Binding-site contacts:
Ligand atom C5 contacts residue ASN52 of chain 1.B at 3.6 Å.
Ligand atom O6 contacts residue LEU55 of chain 1.B at 3.5 Å.
Ligand atom C1 contacts residue ASN52 of chain 1.B at 1.4 Å.
Ligand atom C2 contacts residue ASN52 of chain 1.B at 2.5 Å.
Ligand atom C6 contacts residue THR54 of chain 1.B at 3.7 Å.
Ligand atom O5 contacts residue LEU55 of chain 1.B at 3.6 Å.
Ligand atom O5 contacts residue THR54 of chain 1.B at 3.2 Å (h-bond).
Ligand atom C6 contacts residue LEU55 of chain 1.B at 3.6 Å (hydrophobic).
Ligand atom C5 contacts residue THR54 of chain 1.B at 3.4 Å.
Ligand atom N2 contacts residue ASN52 of chain 1.B at 3.0 Å (h-bond).
Ligand atom C7 contacts residue ASN52 of chain 1.B at 3.3 Å.
Ligand atom C5 contacts residue LEU55 of chain 1.B at 4.3 Å (hydrophobic).
Ligand atom C1 contacts residue THR54 of chain 1.B at 3.5 Å.
Ligand atom O6 contacts residue THR54 of chain 1.B at 2.9 Å (h-bond).
Ligand atom C4 contacts residue ASN52 of chain 1.B at 4.2 Å.
Ligand atom C3 contacts residue ASN52 of chain 1.B at 3.8 Å.
Ligand atom O7 contacts residue ASN52 of chain 1.B at 3.2 Å (h-bond).
Ligand atom O5 contacts residue ASN52 of chain 1.B at 2.3 Å (h-bond).

Sequence of chain 1.B:
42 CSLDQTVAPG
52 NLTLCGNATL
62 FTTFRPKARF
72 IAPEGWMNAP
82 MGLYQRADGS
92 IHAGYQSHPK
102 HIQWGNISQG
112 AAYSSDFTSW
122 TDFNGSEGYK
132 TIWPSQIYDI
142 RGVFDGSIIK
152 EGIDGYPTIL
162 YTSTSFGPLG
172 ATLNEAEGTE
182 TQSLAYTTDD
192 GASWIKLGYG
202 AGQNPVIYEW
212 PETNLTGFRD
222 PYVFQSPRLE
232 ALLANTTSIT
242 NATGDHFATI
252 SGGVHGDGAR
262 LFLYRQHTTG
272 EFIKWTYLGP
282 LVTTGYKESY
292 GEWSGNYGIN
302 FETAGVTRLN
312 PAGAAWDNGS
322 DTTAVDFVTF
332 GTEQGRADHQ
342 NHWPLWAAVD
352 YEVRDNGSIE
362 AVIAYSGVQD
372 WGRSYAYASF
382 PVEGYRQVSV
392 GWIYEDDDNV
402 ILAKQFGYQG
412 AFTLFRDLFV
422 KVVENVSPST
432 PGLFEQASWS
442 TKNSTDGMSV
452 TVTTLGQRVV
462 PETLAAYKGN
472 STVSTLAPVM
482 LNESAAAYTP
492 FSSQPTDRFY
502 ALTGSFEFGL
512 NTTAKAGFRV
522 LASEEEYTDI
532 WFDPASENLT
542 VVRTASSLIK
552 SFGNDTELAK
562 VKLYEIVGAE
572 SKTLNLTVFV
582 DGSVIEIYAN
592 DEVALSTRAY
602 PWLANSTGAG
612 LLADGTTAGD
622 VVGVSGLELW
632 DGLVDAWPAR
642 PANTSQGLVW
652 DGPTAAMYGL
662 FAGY

The protein below binds the small molecule below.
Small molecule (SMILES): CC(=O)N[C@@H]1[C@@H](O)[C@H](O)[C@@H](CO)O[C@H]1O